Sequence of chain 36.B:
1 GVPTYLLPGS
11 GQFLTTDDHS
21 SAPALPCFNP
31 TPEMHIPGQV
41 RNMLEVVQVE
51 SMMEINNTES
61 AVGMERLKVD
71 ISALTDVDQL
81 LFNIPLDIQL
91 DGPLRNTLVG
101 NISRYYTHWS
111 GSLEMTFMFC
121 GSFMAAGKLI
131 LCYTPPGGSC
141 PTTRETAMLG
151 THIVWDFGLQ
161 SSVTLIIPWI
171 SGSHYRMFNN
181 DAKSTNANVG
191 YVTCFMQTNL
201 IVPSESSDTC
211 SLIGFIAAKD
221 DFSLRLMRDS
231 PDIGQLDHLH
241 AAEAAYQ

A small-molecule ligand and the protein it binds are described below.
Small molecule (SMILES): Cc1cc(-c2noc(C(F)(F)F)n2)ccc1OCCCc1cc(C(=O)N(C)C)no1

Binding-site contacts:
Ligand atom O23 contacts residue LEU220 of chain 36.A at 3.2 Å.
Ligand atom C22 contacts residue ALA169 of chain 36.A at 3.5 Å (hydrophobic).
Ligand atom N20 contacts residue ILE182 of chain 36.A at 3.3 Å.
Ligand atom C05 contacts residue TYR193 of chain 36.A at 3.3 Å (hydrophobic).
Ligand atom C21 contacts residue ILE182 of chain 36.A at 3.4 Å (hydrophobic).
Ligand atom F26 contacts residue MET146 of chain 36.A at 3.2 Å.
Ligand atom F25 contacts residue ALA145 of chain 36.A at 3.0 Å.
Ligand atom C16 contacts residue ILE184 of chain 36.A at 3.2 Å (hydrophobic).
Ligand atom O01 contacts residue PHE115 of chain 36.A at 3.5 Å.
Ligand atom C14 contacts residue ILE119 of chain 36.A at 3.6 Å (hydrophobic).
Ligand atom C04 contacts residue TYR193 of chain 36.A at 3.8 Å (hydrophobic).
Ligand atom C08 contacts residue MET241 of chain 36.A at 3.6 Å (hydrophobic).
Ligand atom C08 contacts residue ALA117 of chain 36.A at 3.8 Å (hydrophobic).
Ligand atom C17 contacts residue ILE184 of chain 36.A at 3.4 Å (hydrophobic).
Ligand atom N02 contacts residue THR97 of chain 36.A at 3.4 Å.
Ligand atom F26 contacts residue PHE147 of chain 36.A at 2.6 Å.
Ligand atom C21 contacts residue PHE147 of chain 36.A at 3.8 Å (hydrophobic).
Ligand atom C29 contacts residue VAL195 of chain 36.A at 3.4 Å (hydrophobic).
Ligand atom F26 contacts residue ALA145 of chain 36.A at 2.9 Å.
Ligand atom O10 contacts residue ILE95 of chain 36.A at 3.3 Å.
Ligand atom N02 contacts residue PHE115 of chain 36.A at 3.6 Å.
Ligand atom F24 contacts residue ALA169 of chain 36.A at 3.3 Å.
Ligand atom C22 contacts residue PHE147 of chain 36.A at 3.8 Å (hydrophobic).
Ligand atom F26 contacts residue ALA169 of chain 36.A at 2.5 Å.
Ligand atom C30 contacts residue PHE115 of chain 36.A at 3.6 Å (hydrophobic).
Ligand atom C29 contacts residue SER194 of chain 36.A at 3.5 Å.
Ligand atom C13 contacts residue ILE119 of chain 36.A at 3.4 Å (hydrophobic).
Ligand atom N20 contacts residue PHE147 of chain 36.A at 3.4 Å.
Ligand atom C07 contacts residue TYR193 of chain 36.A at 3.6 Å (hydrophobic).
Ligand atom N28 contacts residue TYR193 of chain 36.A at 3.4 Å.
Ligand atom F24 contacts residue ILE182 of chain 36.A at 3.6 Å.
Ligand atom C29 contacts residue TYR193 of chain 36.A at 3.5 Å (hydrophobic).
Ligand atom O01 contacts residue THR97 of chain 36.A at 3.6 Å.
Ligand atom C06 contacts residue TYR193 of chain 36.A at 3.8 Å (hydrophobic).
Ligand atom C22 contacts residue ALA145 of chain 36.A at 3.6 Å (hydrophobic).
Ligand atom C30 contacts residue TYR193 of chain 36.A at 3.8 Å (hydrophobic).
Ligand atom N19 contacts residue LEU220 of chain 36.A at 3.1 Å.
Ligand atom F25 contacts residue VAL171 of chain 36.A at 3.1 Å.
Ligand atom C12 contacts residue ILE119 of chain 36.A at 3.4 Å (hydrophobic).
Ligand atom N20 contacts residue ILE184 of chain 36.A at 3.8 Å.

Sequence of chain 36.A:
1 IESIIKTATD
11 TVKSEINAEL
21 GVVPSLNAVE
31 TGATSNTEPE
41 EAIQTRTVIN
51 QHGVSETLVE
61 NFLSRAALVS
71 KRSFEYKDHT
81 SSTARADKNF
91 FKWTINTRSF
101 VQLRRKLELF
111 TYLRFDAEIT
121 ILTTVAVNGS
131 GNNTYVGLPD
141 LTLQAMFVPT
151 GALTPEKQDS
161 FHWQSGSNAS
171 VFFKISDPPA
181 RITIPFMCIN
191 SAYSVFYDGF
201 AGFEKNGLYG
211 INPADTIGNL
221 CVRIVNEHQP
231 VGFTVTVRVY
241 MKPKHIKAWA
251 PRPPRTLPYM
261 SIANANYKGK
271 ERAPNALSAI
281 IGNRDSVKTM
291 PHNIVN